Binding-site contacts:
Ligand atom C4 contacts residue TRP435 of chain 2.A at 4.1 Å (hydrophobic).
Ligand atom C3 contacts residue ARG54 of chain 2.A at 3.9 Å.
Ligand atom O6 contacts residue GLU415 of chain 2.A at 4.2 Å.
Ligand atom O6 contacts residue ALA37 of chain 2.A at 3.8 Å.
Ligand atom O4 contacts residue PHE52 of chain 2.A at 3.7 Å.
Ligand atom O6 contacts residue GLN433 of chain 2.A at 2.5 Å (h-bond).
Ligand atom O4 contacts residue ASP55 of chain 2.A at 2.8 Å (salt-bridge).
Ligand atom O3 contacts residue MSE187 of chain 2.A at 2.9 Å (h-bond).
Ligand atom O2 contacts residue TYR371 of chain 2.A at 3.1 Å (h-bond).
Ligand atom C1 contacts residue ASP189 of chain 2.A at 3.9 Å.
Ligand atom C1 contacts residue TYR371 of chain 2.A at 3.1 Å (hydrophobic).
Ligand atom C5 contacts residue PHE52 of chain 2.A at 4.2 Å (hydrophobic).
Ligand atom C1 contacts residue GLU415 of chain 2.A at 3.5 Å.
Ligand atom O6 contacts residue ASP55 of chain 2.A at 3.0 Å (salt-bridge).
Ligand atom O2 contacts residue ASP189 of chain 2.A at 3.0 Å (salt-bridge).
Ligand atom O2 contacts residue HIS372 of chain 2.A at 3.0 Å.
Ligand atom C3 contacts residue MSE187 of chain 2.A at 3.9 Å.
Ligand atom O2 contacts residue MSE187 of chain 2.A at 3.5 Å (h-bond).
Ligand atom C6 contacts residue PHE52 of chain 2.A at 3.6 Å (hydrophobic).
Ligand atom C1 contacts residue TYR48 of chain 2.A at 3.1 Å (hydrophobic).
Ligand atom O1 contacts residue TYR371 of chain 2.A at 3.4 Å (h-bond).
Ligand atom O3 contacts residue TRP435 of chain 2.A at 3.8 Å.
Ligand atom C4 contacts residue ARG54 of chain 2.A at 4.1 Å.
Ligand atom O3 contacts residue ARG54 of chain 2.A at 3.6 Å.
Ligand atom C6 contacts residue GLN433 of chain 2.A at 3.9 Å.
Ligand atom O1 contacts residue ASP189 of chain 2.A at 2.9 Å (salt-bridge).
Ligand atom O6 contacts residue TYR48 of chain 2.A at 3.9 Å.
Ligand atom O5 contacts residue GLU415 of chain 2.A at 3.4 Å (salt-bridge).
Ligand atom C2 contacts residue TYR371 of chain 2.A at 3.5 Å (hydrophobic).
Ligand atom O3 contacts residue ASP189 of chain 2.A at 4.2 Å.
Ligand atom C5 contacts residue ASP55 of chain 2.A at 3.9 Å.
Ligand atom O5 contacts residue TYR48 of chain 2.A at 3.0 Å (h-bond).
Ligand atom C3 contacts residue ASP189 of chain 2.A at 3.5 Å.
Ligand atom O4 contacts residue ARG54 of chain 2.A at 3.0 Å (salt-bridge).
Ligand atom C2 contacts residue MSE187 of chain 2.A at 4.2 Å.
Ligand atom C2 contacts residue ASP189 of chain 2.A at 3.7 Å.
Ligand atom C6 contacts residue ASP55 of chain 2.A at 3.2 Å.
Ligand atom C4 contacts residue ASP55 of chain 2.A at 3.4 Å.
Ligand atom O1 contacts residue TYR48 of chain 2.A at 3.6 Å.
Ligand atom C6 contacts residue ALA37 of chain 2.A at 3.9 Å (hydrophobic).

This protein binds this small molecule.
Small molecule (SMILES): OC[C@H]1O[C@H](O)[C@H](O)[C@@H](O)[C@@H]1O

Sequence of chain 2.A:
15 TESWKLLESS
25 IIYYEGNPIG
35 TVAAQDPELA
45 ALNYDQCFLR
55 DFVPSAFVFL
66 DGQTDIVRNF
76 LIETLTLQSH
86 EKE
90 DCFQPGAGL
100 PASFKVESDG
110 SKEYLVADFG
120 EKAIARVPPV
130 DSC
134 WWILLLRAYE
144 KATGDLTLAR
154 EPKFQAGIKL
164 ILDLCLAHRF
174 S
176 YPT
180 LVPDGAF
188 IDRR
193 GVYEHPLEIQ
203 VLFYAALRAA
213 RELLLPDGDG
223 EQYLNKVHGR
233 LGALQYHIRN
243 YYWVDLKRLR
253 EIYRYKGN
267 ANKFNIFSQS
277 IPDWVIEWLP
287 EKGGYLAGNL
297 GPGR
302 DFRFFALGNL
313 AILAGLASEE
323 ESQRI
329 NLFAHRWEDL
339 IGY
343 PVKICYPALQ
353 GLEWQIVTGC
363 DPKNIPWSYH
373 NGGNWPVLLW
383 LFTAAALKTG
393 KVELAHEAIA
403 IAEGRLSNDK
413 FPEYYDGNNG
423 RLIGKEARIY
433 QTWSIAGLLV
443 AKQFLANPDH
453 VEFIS